Binding-site contacts:
Ligand atom O2G contacts residue GLY91 of chain 1.W at 3.5 Å (h-bond).
Ligand atom O2A contacts residue THR28 of chain 1.W at 3.0 Å (h-bond).
Ligand atom O6 contacts residue ASP145 of chain 1.W at 3.4 Å (salt-bridge).
Ligand atom O6 contacts residue ALA259 of chain 1.W at 2.9 Å (h-bond).
Ligand atom PG contacts residue ASP23 of chain 1.W at 3.6 Å.
Ligand atom O2B contacts residue THR27 of chain 1.W at 2.4 Å (h-bond).
Ligand atom C5 contacts residue LEU260 of chain 1.W at 3.6 Å (hydrophobic).
Ligand atom N1 contacts residue ASP145 of chain 1.W at 2.4 Å (salt-bridge).
Ligand atom O2G contacts residue PRO22 of chain 1.W at 3.0 Å.
Ligand atom O2B contacts residue LYS26 of chain 1.W at 3.4 Å.
Ligand atom O1A contacts residue THR27 of chain 1.W at 3.5 Å (h-bond).
Ligand atom N3B contacts residue ASP23 of chain 1.W at 3.2 Å (salt-bridge).
Ligand atom C2 contacts residue ASP145 of chain 1.W at 2.5 Å.
Ligand atom O6 contacts residue THR258 of chain 1.W at 3.1 Å (h-bond).
Ligand atom O3G contacts residue MG1 of chain 1.KF at 2.0 Å.
Ligand atom O2A contacts residue THR27 of chain 1.W at 3.2 Å (h-bond).
Ligand atom O1B contacts residue LYS26 of chain 1.W at 3.0 Å (salt-bridge).
Ligand atom C2 contacts residue LEU260 of chain 1.W at 3.5 Å (hydrophobic).
Ligand atom O3' contacts residue VAL46 of chain 1.W at 2.9 Å.
Ligand atom N2 contacts residue ASP145 of chain 1.W at 2.0 Å (salt-bridge).
Ligand atom O1G contacts residue SER69 of chain 1.W at 3.4 Å.
Ligand atom PB contacts residue MG1 of chain 1.KF at 3.1 Å.
Ligand atom O2B contacts residue MG1 of chain 1.KF at 2.1 Å.
Ligand atom N3B contacts residue MG1 of chain 1.KF at 3.0 Å.
Ligand atom N7 contacts residue ASN142 of chain 1.W at 3.5 Å (h-bond).
Ligand atom O2G contacts residue ASP23 of chain 1.W at 3.0 Å (salt-bridge).
Ligand atom N1 contacts residue LEU260 of chain 1.W at 3.3 Å.
Ligand atom O3G contacts residue SER69 of chain 1.W at 3.1 Å (h-bond).
Ligand atom O3A contacts residue GLY25 of chain 1.W at 3.4 Å (h-bond).
Ligand atom C6 contacts residue LEU260 of chain 1.W at 3.2 Å (hydrophobic).
Ligand atom C6 contacts residue ASN142 of chain 1.W at 3.3 Å.
Ligand atom C6 contacts residue ASP145 of chain 1.W at 3.5 Å.
Ligand atom O1B contacts residue GLY25 of chain 1.W at 2.9 Å (h-bond).
Ligand atom O1A contacts residue MG1 of chain 1.KF at 3.1 Å.
Ligand atom O6 contacts residue LYS143 of chain 1.W at 3.6 Å (salt-bridge).
Ligand atom O6 contacts residue ASN142 of chain 1.W at 2.6 Å (h-bond).
Ligand atom O2A contacts residue GLY25 of chain 1.W at 3.6 Å.
Ligand atom O1B contacts residue ALA24 of chain 1.W at 2.9 Å (h-bond).
Ligand atom O6 contacts residue LEU260 of chain 1.W at 2.9 Å (h-bond).
Ligand atom PG contacts residue MG1 of chain 1.KF at 3.1 Å.

Sequence of chain 1.W:
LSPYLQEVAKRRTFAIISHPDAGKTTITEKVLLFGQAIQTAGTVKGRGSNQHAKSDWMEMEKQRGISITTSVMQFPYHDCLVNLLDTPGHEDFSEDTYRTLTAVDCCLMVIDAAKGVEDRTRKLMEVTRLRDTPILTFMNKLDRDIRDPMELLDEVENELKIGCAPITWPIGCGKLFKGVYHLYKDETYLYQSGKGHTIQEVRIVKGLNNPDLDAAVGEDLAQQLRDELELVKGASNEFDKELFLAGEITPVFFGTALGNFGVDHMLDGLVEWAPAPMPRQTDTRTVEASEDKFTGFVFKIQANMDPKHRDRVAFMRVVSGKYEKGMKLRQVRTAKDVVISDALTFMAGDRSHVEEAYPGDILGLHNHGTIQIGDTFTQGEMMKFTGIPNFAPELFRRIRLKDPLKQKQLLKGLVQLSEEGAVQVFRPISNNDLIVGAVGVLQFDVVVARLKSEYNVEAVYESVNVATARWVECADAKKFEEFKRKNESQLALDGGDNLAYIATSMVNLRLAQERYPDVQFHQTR

The protein below binds the small molecule below.
Small molecule (SMILES): Nc1nc2c(ncn2[C@@H]2O[C@H](CO[P](=O)(O)O[P](=O)(O)NP(=O)(O)O)[C@@H](O)[C@H]2O)c(=O)[nH]1